Sequence of chain 6.C:
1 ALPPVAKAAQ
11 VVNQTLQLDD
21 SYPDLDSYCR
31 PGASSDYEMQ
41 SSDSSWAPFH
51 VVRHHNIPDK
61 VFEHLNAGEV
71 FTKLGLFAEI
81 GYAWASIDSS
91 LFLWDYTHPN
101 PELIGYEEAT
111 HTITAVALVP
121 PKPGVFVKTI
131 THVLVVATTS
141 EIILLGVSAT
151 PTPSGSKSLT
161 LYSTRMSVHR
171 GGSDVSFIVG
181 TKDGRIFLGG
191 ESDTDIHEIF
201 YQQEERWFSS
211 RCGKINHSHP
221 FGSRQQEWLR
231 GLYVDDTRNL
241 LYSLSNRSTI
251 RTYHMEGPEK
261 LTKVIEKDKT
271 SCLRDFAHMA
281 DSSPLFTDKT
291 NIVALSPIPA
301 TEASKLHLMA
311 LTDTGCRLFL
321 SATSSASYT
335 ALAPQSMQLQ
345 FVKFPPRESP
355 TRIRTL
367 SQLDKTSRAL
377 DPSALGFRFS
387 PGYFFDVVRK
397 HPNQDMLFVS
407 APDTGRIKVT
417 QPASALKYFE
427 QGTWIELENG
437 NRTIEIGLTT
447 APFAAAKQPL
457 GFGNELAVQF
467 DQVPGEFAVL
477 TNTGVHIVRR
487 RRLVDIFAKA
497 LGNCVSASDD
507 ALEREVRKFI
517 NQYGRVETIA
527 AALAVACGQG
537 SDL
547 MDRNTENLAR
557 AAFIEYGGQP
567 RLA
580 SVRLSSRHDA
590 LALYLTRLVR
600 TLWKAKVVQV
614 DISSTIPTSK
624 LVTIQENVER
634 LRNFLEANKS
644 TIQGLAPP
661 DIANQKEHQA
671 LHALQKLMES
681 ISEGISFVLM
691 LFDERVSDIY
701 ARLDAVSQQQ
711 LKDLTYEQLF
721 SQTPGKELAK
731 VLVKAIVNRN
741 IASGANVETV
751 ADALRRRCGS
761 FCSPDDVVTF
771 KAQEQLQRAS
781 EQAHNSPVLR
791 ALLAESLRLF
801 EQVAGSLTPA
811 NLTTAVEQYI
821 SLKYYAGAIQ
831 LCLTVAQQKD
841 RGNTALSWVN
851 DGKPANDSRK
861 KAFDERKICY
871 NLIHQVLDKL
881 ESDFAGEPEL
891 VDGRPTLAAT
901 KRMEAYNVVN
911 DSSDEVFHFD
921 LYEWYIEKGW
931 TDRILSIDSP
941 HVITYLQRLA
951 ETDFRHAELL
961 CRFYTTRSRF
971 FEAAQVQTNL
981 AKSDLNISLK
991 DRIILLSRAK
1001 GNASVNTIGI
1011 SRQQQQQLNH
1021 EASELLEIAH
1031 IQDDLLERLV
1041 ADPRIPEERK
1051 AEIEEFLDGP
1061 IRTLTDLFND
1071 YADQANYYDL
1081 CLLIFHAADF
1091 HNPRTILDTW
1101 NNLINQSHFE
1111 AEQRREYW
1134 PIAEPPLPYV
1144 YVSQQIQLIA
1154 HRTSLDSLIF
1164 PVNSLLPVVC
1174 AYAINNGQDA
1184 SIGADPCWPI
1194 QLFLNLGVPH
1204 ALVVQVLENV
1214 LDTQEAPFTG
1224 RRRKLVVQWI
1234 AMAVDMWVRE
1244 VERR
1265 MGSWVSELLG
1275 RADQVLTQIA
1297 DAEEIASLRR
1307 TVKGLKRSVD

A protein and the small-molecule ligand that binds it are described below.
Small molecule (SMILES): CSCC[C@H](NC(=O)[C@@H]1CCCN1C(=O)[C@H](CC(C)C)NC(=O)[C@H](CC(C)C)NC(=O)[C@H](CCCCN)NC(=O)[C@H](C)NC(=O)[C@H](CCCCN)NC(=O)[C@@H](N)CCCN=C(N)N)C(=O)N[C@@H](CCC(=O)O)C(=O)N[C@@H](CCC(=O)O)C(=O)N[C@@H](C)C(=O)N[C@@H](CC(C)C)C(=O)N[C@@H](CC(C)C)C(=O)N1CCC[C@H]1C=O

Binding-site contacts:
Ligand atom CD2 contacts residue LEU161 of chain 6.C at 3.6 Å (hydrophobic).
Ligand atom C contacts residue ILE130 of chain 6.C at 3.9 Å (hydrophobic).
Ligand atom CA contacts residue LEU161 of chain 6.C at 3.5 Å (hydrophobic).
Ligand atom N contacts residue VAL125 of chain 6.C at 3.5 Å (h-bond).
Ligand atom O contacts residue GLN203 of chain 6.C at 3.5 Å (h-bond).
Ligand atom O contacts residue ILE130 of chain 6.C at 3.7 Å.
Ligand atom O contacts residue GLY105 of chain 6.C at 3.7 Å.
Ligand atom CB contacts residue VAL125 of chain 6.C at 3.3 Å (hydrophobic).
Ligand atom N contacts residue SER163 of chain 6.C at 3.9 Å.
Ligand atom CA contacts residue GLY105 of chain 6.C at 3.6 Å.
Ligand atom O contacts residue PHE126 of chain 6.C at 3.4 Å.
Ligand atom O contacts residue LEU161 of chain 6.C at 3.4 Å (h-bond).
Ligand atom CD contacts residue GLN203 of chain 6.C at 3.5 Å.
Ligand atom CE contacts residue ARG165 of chain 6.C at 3.8 Å.
Ligand atom CA contacts residue GLY105 of chain 6.C at 3.9 Å.
Ligand atom N contacts residue LEU161 of chain 6.C at 3.2 Å (h-bond).
Ligand atom SD contacts residue ARG165 of chain 6.C at 3.5 Å.
Ligand atom O contacts residue VAL127 of chain 6.C at 2.5 Å (h-bond).
Ligand atom CA contacts residue PHE126 of chain 6.C at 3.9 Å (hydrophobic).
Ligand atom CA contacts residue SER163 of chain 6.C at 3.7 Å.
Ligand atom CA contacts residue ILE130 of chain 6.C at 3.5 Å (hydrophobic).
Ligand atom CD2 contacts residue PHE126 of chain 6.C at 3.4 Å (hydrophobic).
Ligand atom OE1 contacts residue ARG165 of chain 6.C at 2.9 Å (salt-bridge).
Ligand atom N contacts residue GLY105 of chain 6.C at 2.8 Å (h-bond).
Ligand atom O contacts residue SER163 of chain 6.C at 3.1 Å (h-bond).
Ligand atom CD1 contacts residue GLY124 of chain 6.C at 3.9 Å.
Ligand atom CG contacts residue TYR162 of chain 6.C at 3.9 Å (hydrophobic).
Ligand atom C contacts residue VAL127 of chain 6.C at 3.7 Å (hydrophobic).
Ligand atom CB contacts residue ILE104 of chain 6.C at 3.6 Å (hydrophobic).
Ligand atom CD1 contacts residue TYR162 of chain 6.C at 3.5 Å (hydrophobic).
Ligand atom CD1 contacts residue GLN203 of chain 6.C at 3.5 Å.
Ligand atom CA contacts residue VAL125 of chain 6.C at 3.4 Å (hydrophobic).
Ligand atom CB contacts residue TYR162 of chain 6.C at 3.5 Å (hydrophobic).
Ligand atom C contacts residue GLY105 of chain 6.C at 3.8 Å.
Ligand atom CB contacts residue GLY105 of chain 6.C at 3.2 Å.
Ligand atom O contacts residue VAL127 of chain 6.C at 3.5 Å.
Ligand atom CD contacts residue ARG165 of chain 6.C at 3.8 Å.
Ligand atom CB contacts residue ILE130 of chain 6.C at 3.6 Å (hydrophobic).
Ligand atom O contacts residue TYR162 of chain 6.C at 3.6 Å.
Ligand atom C contacts residue LEU161 of chain 6.C at 3.9 Å (hydrophobic).